Binding-site contacts:
Ligand atom O7 contacts residue ASN103 of chain 1.E at 4.5 Å.
Ligand atom O3 contacts residue HIS149 of chain 1.C at 4.2 Å.
Ligand atom O7 contacts residue GLY102 of chain 1.E at 3.0 Å (h-bond).
Ligand atom C7 contacts residue GLY102 of chain 1.E at 4.0 Å.
Ligand atom N2 contacts residue ASN153 of chain 1.C at 3.2 Å (h-bond).
Ligand atom O5 contacts residue ASN153 of chain 1.C at 2.2 Å (h-bond).
Ligand atom C1 contacts residue HIS149 of chain 1.C at 3.7 Å.
Ligand atom C5 contacts residue HIS149 of chain 1.C at 3.6 Å.
Ligand atom C5 contacts residue HIS158 of chain 1.C at 4.2 Å.
Ligand atom C3 contacts residue HIS149 of chain 1.C at 4.3 Å.
Ligand atom C6 contacts residue HIS158 of chain 1.C at 3.9 Å.
Ligand atom C8 contacts residue HIS149 of chain 1.C at 3.5 Å.
Ligand atom C5 contacts residue GLY156 of chain 1.C at 4.0 Å.
Ligand atom O6 contacts residue HIS149 of chain 1.C at 3.6 Å.
Ligand atom O7 contacts residue ASN153 of chain 1.C at 4.0 Å.
Ligand atom C4 contacts residue HIS149 of chain 1.C at 3.7 Å.
Ligand atom C6 contacts residue HIS149 of chain 1.C at 4.1 Å.
Ligand atom C1 contacts residue HIS158 of chain 1.C at 4.1 Å.
Ligand atom O5 contacts residue THR155 of chain 1.C at 3.8 Å.
Ligand atom C6 contacts residue GLY156 of chain 1.C at 3.8 Å.
Ligand atom O6 contacts residue HIS158 of chain 1.C at 3.4 Å.
Ligand atom C1 contacts residue THR155 of chain 1.C at 3.7 Å.
Ligand atom C4 contacts residue ASN153 of chain 1.C at 4.2 Å.
Ligand atom C8 contacts residue ASN153 of chain 1.C at 3.9 Å.
Ligand atom C2 contacts residue ASN153 of chain 1.C at 2.6 Å.
Ligand atom O7 contacts residue TRP101 of chain 1.E at 3.4 Å (h-bond).
Ligand atom C7 contacts residue TRP101 of chain 1.E at 4.3 Å (hydrophobic).
Ligand atom C1 contacts residue ASN153 of chain 1.C at 1.4 Å.
Ligand atom C8 contacts residue TRP101 of chain 1.E at 4.4 Å (hydrophobic).
Ligand atom O5 contacts residue GLY156 of chain 1.C at 3.9 Å.
Ligand atom C3 contacts residue ASN153 of chain 1.C at 3.9 Å.
Ligand atom C7 contacts residue ASN153 of chain 1.C at 3.6 Å.
Ligand atom O5 contacts residue HIS149 of chain 1.C at 3.8 Å.
Ligand atom C2 contacts residue HIS149 of chain 1.C at 3.6 Å.
Ligand atom O5 contacts residue HIS158 of chain 1.C at 3.2 Å.
Ligand atom C5 contacts residue ASN153 of chain 1.C at 3.6 Å.
Ligand atom C8 contacts residue ALA150 of chain 1.C at 4.5 Å (hydrophobic).

Sequence of chain 1.E:
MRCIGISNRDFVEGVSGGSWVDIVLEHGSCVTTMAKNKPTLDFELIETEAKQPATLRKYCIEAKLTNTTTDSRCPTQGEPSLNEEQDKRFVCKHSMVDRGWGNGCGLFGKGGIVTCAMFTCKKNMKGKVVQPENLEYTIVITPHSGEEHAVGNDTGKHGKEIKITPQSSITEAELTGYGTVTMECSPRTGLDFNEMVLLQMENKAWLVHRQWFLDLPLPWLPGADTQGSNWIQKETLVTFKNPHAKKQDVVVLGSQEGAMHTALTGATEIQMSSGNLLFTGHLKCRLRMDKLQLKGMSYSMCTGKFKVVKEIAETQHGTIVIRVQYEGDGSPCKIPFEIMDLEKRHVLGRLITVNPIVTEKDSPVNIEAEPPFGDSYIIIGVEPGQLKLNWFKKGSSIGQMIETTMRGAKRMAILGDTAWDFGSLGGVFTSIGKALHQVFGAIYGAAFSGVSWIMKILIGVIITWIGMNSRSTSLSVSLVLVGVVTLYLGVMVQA

Sequence of chain 1.C:
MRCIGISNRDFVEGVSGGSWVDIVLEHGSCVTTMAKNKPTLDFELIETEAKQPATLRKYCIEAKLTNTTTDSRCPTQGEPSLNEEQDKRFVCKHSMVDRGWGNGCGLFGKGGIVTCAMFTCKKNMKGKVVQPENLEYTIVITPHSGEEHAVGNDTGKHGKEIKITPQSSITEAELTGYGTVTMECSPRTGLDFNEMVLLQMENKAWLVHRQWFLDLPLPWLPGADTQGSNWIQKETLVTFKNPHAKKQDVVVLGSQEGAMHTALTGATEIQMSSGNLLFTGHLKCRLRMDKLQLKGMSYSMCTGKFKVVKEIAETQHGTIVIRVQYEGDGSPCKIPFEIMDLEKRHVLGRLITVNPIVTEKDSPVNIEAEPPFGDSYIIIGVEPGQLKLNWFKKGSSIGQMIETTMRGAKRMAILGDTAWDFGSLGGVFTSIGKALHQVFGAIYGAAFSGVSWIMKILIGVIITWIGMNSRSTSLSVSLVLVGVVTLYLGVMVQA

The protein below binds the small molecule below.
Small molecule (SMILES): CC(=O)N[C@H]1[C@H](O[C@H]2[C@H](O)[C@@H](NC(C)=O)CO[C@@H]2CO)O[C@H](CO)[C@@H](O)[C@@H]1O